A protein and the small-molecule ligand that binds it are described below.
Small molecule (SMILES): CC(=O)N[C@H]1[C@H]([C@H](O)[C@H](O)CO)O[C@@](O[C@H]2[C@@H](O)[C@@H](CO)O[C@@H](O[C@H]3[C@H](O)[C@@H](O)[C@H](O)O[C@@H]3CO)[C@@H]2O)(C(=O)O)C[C@@H]1O

Sequence of chain 55.C:
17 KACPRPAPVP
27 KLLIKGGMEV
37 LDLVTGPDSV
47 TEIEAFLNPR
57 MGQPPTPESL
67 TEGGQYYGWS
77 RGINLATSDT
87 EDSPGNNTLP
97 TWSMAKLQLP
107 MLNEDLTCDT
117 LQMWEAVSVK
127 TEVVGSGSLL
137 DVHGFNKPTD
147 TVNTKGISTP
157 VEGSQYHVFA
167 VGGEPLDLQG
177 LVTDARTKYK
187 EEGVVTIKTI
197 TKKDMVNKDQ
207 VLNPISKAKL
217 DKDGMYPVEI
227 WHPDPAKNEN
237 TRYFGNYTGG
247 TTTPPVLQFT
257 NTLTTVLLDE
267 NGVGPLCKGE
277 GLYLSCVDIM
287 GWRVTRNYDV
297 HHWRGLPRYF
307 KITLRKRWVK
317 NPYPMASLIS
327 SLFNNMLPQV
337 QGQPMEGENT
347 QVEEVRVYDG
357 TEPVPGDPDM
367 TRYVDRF

Sequence of chain 55.B:
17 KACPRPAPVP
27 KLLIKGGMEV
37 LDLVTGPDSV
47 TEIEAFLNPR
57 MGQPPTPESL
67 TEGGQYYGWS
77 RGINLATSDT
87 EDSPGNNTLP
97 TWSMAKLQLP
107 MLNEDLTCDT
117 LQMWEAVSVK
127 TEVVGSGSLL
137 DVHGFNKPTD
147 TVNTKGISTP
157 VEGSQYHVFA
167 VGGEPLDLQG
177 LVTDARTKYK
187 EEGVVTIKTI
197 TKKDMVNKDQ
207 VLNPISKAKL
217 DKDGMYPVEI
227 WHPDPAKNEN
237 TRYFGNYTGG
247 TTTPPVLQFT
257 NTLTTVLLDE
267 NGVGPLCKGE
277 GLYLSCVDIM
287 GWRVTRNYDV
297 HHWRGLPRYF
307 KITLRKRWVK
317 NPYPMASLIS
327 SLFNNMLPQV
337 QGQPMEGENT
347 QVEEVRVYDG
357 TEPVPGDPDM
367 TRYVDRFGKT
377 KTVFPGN

Binding-site contacts:
Ligand atom O3 contacts residue VAL296 of chain 55.B at 3.9 Å.
Ligand atom C3 contacts residue GLY78 of chain 55.B at 3.8 Å.
Ligand atom O4 contacts residue THR291 of chain 55.B at 3.3 Å.
Ligand atom O4 contacts residue GLY78 of chain 55.B at 3.1 Å.
Ligand atom C3 contacts residue GLY78 of chain 55.B at 3.8 Å.
Ligand atom C1 contacts residue GLY78 of chain 55.B at 4.1 Å.
Ligand atom C3 contacts residue HIS298 of chain 55.B at 3.5 Å.
Ligand atom C5 contacts residue ASN93 of chain 55.B at 4.0 Å.
Ligand atom O3 contacts residue ARG77 of chain 55.B at 4.1 Å.
Ligand atom C4 contacts residue GLY78 of chain 55.B at 3.3 Å.
Ligand atom C3 contacts residue ARG77 of chain 55.B at 4.0 Å.
Ligand atom O4 contacts residue ASN80 of chain 55.B at 4.3 Å.
Ligand atom C5 contacts residue TYR72 of chain 55.B at 3.7 Å (hydrophobic).
Ligand atom O4 contacts residue ILE79 of chain 55.B at 3.8 Å.
Ligand atom N5 contacts residue TYR72 of chain 55.B at 2.8 Å (h-bond).
Ligand atom C5 contacts residue ARG77 of chain 55.B at 4.2 Å.
Ligand atom C2 contacts residue VAL296 of chain 55.B at 4.3 Å (hydrophobic).
Ligand atom C10 contacts residue TYR72 of chain 55.B at 3.6 Å (hydrophobic).
Ligand atom C1 contacts residue TYR72 of chain 55.B at 3.7 Å (hydrophobic).
Ligand atom O1B contacts residue TYR72 of chain 55.B at 3.8 Å.
Ligand atom O6 contacts residue ASN93 of chain 55.B at 3.5 Å (h-bond).
Ligand atom C2 contacts residue GLY78 of chain 55.B at 3.9 Å.
Ligand atom C4 contacts residue ARG77 of chain 55.B at 3.8 Å.
Ligand atom C4 contacts residue HIS298 of chain 55.B at 3.5 Å.
Ligand atom O3 contacts residue ASN80 of chain 55.B at 3.9 Å.
Ligand atom O1A contacts residue ARG77 of chain 55.B at 3.2 Å (salt-bridge).
Ligand atom O4 contacts residue VAL296 of chain 55.B at 4.2 Å.
Ligand atom O1A contacts residue GLY78 of chain 55.B at 3.9 Å.
Ligand atom C6 contacts residue TYR72 of chain 55.B at 3.9 Å (hydrophobic).
Ligand atom O4 contacts residue HIS298 of chain 55.B at 3.1 Å (h-bond).
Ligand atom C3 contacts residue VAL296 of chain 55.B at 3.5 Å (hydrophobic).
Ligand atom C11 contacts residue ASP85 of chain 55.C at 3.7 Å.
Ligand atom C6 contacts residue ASN93 of chain 55.B at 3.2 Å.
Ligand atom C1 contacts residue ARG77 of chain 55.B at 3.3 Å.
Ligand atom O1B contacts residue ARG77 of chain 55.B at 2.7 Å (salt-bridge).
Ligand atom C9 contacts residue ARG77 of chain 55.B at 3.5 Å.
Ligand atom O1A contacts residue TYR72 of chain 55.B at 3.0 Å.
Ligand atom O3 contacts residue GLY78 of chain 55.B at 3.0 Å.
Ligand atom C11 contacts residue TYR72 of chain 55.B at 3.5 Å (hydrophobic).
Ligand atom C4 contacts residue TYR72 of chain 55.B at 3.9 Å (hydrophobic).